The protein below binds the small molecule below.
Small molecule (SMILES): CC(=O)N[C@@H]1[C@@H](O)[C@H](O)[C@@H](CO)O[C@H]1O

Binding-site contacts:
Ligand atom C8 contacts residue CYS750 of chain 1.C at 4.1 Å (hydrophobic).
Ligand atom C8 contacts residue ASN751 of chain 1.C at 3.3 Å.
Ligand atom C8 contacts residue LEU729 of chain 1.C at 4.2 Å (hydrophobic).
Ligand atom C2 contacts residue CYS750 of chain 1.C at 4.3 Å (hydrophobic).
Ligand atom N2 contacts residue CYS750 of chain 1.C at 3.3 Å.
Ligand atom C1 contacts residue CYS750 of chain 1.C at 3.9 Å (hydrophobic).
Ligand atom C1 contacts residue ASN751 of chain 1.C at 1.4 Å.
Ligand atom C7 contacts residue ASN751 of chain 1.C at 3.3 Å.
Ligand atom C3 contacts residue ASN751 of chain 1.C at 3.8 Å.
Ligand atom C7 contacts residue ASN749 of chain 1.C at 3.9 Å.
Ligand atom C6 contacts residue NAG1 of chain 1.R at 3.8 Å.
Ligand atom C7 contacts residue CYS750 of chain 1.C at 3.6 Å (hydrophobic).
Ligand atom C2 contacts residue ASN751 of chain 1.C at 2.5 Å.
Ligand atom O6 contacts residue NAG1 of chain 1.R at 3.2 Å.
Ligand atom O7 contacts residue ASN751 of chain 1.C at 4.2 Å.
Ligand atom N2 contacts residue ASN751 of chain 1.C at 2.9 Å (h-bond).
Ligand atom C5 contacts residue ASN751 of chain 1.C at 3.7 Å.
Ligand atom O7 contacts residue ASN749 of chain 1.C at 2.8 Å (h-bond).
Ligand atom C4 contacts residue ASN751 of chain 1.C at 4.2 Å.
Ligand atom O7 contacts residue CYS750 of chain 1.C at 3.3 Å.
Ligand atom O5 contacts residue ASN751 of chain 1.C at 2.4 Å (h-bond).

Sequence of chain 1.C:
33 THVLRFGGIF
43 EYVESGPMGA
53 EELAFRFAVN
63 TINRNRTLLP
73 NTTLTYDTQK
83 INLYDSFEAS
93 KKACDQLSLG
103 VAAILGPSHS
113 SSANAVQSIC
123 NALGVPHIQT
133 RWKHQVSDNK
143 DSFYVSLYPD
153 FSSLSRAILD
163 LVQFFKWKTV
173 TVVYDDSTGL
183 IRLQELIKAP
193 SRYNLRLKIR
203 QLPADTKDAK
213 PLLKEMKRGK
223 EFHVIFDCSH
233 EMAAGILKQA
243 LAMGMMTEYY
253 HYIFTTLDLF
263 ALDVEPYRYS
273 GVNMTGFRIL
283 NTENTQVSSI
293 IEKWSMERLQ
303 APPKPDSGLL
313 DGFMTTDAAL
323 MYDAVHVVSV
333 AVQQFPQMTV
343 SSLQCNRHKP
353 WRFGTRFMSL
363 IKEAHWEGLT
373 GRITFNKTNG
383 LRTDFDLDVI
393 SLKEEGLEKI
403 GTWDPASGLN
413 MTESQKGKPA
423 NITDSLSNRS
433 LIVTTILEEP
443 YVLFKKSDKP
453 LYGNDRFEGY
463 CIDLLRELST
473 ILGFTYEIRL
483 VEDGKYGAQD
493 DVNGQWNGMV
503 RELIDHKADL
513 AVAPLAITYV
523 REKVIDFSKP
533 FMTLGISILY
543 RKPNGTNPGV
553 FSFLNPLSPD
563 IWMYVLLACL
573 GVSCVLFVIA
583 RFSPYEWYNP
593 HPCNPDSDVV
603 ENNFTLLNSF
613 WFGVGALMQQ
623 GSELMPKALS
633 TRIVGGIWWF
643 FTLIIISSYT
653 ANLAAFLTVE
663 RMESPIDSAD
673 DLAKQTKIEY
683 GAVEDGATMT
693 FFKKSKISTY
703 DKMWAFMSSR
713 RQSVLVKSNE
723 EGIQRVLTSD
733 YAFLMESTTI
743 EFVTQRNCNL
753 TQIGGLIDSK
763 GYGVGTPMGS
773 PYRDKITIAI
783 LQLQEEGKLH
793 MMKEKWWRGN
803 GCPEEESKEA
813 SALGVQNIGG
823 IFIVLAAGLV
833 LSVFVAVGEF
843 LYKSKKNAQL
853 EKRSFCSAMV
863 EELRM